The protein below binds the small molecule below.
Small molecule (SMILES): CC(=O)N[C@@H]1[C@@H](O)[C@H](O)[C@@H](CO)O[C@H]1O

Binding-site contacts:
Ligand atom N2 contacts residue ASN78 of chain 1.A at 2.9 Å (h-bond).
Ligand atom C2 contacts residue ASN78 of chain 1.A at 2.5 Å.
Ligand atom O5 contacts residue ASN78 of chain 1.A at 2.4 Å (h-bond).
Ligand atom C3 contacts residue ASN78 of chain 1.A at 3.8 Å.
Ligand atom O7 contacts residue ASN78 of chain 1.A at 3.4 Å (h-bond).
Ligand atom C8 contacts residue ASN78 of chain 1.A at 4.4 Å.
Ligand atom C4 contacts residue ASN78 of chain 1.A at 4.2 Å.
Ligand atom C7 contacts residue ASN78 of chain 1.A at 3.3 Å.
Ligand atom C5 contacts residue ASN78 of chain 1.A at 3.7 Å.
Ligand atom C1 contacts residue ASN78 of chain 1.A at 1.4 Å.

Sequence of chain 1.A:
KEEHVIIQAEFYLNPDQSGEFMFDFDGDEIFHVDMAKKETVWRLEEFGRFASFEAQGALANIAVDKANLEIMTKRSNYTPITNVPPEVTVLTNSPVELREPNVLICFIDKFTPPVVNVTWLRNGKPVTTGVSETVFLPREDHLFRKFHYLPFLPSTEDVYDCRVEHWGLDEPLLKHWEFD